Sequence of chain 1.A:
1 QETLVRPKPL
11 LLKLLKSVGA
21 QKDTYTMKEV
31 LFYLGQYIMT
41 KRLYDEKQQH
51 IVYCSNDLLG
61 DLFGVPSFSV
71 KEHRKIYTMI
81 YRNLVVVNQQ

Binding-site contacts:
Ligand atom CD1 contacts residue HIS73 of chain 1.A at 3.5 Å.
Ligand atom CG contacts residue GLN49 of chain 1.A at 3.8 Å.
Ligand atom CZ contacts residue HIS50 of chain 1.A at 3.8 Å.
Ligand atom CD2 contacts residue HIS50 of chain 1.A at 3.4 Å.
Ligand atom O contacts residue GLN49 of chain 1.A at 3.6 Å.
Ligand atom CD2 contacts residue GLN49 of chain 1.A at 3.3 Å.
Ligand atom CE1 contacts residue MET39 of chain 1.A at 3.6 Å (hydrophobic).
Ligand atom CG contacts residue HIS50 of chain 1.A at 3.7 Å.
Ligand atom CB contacts residue GLN49 of chain 1.A at 3.3 Å.
Ligand atom C contacts residue GLN49 of chain 1.A at 3.7 Å.
Ligand atom CA contacts residue TYR77 of chain 1.A at 3.6 Å (hydrophobic).
Ligand atom CZ2 contacts residue GLY35 of chain 1.A at 3.7 Å.
Ligand atom CE2 contacts residue HIS50 of chain 1.A at 3.4 Å.
Ligand atom CA contacts residue GLN49 of chain 1.A at 3.5 Å.
Ligand atom O contacts residue VAL70 of chain 1.A at 3.6 Å.
Ligand atom N contacts residue GLN49 of chain 1.A at 3.0 Å (h-bond).
Ligand atom O contacts residue LYS28 of chain 1.A at 3.3 Å.
Ligand atom CZ contacts residue ILE38 of chain 1.A at 3.5 Å (hydrophobic).
Ligand atom OH contacts residue HIS50 of chain 1.A at 3.6 Å.
Ligand atom CE3 contacts residue VAL70 of chain 1.A at 3.7 Å (hydrophobic).
Ligand atom CD1 contacts residue MET39 of chain 1.A at 3.5 Å (hydrophobic).
Ligand atom N contacts residue LEU31 of chain 1.A at 3.5 Å.
Ligand atom CB contacts residue PHE32 of chain 1.A at 3.8 Å (hydrophobic).
Ligand atom O contacts residue HIS73 of chain 1.A at 3.6 Å.
Ligand atom CE2 contacts residue GLY35 of chain 1.A at 3.5 Å.
Ligand atom CE1 contacts residue GLY35 of chain 1.A at 3.8 Å.
Ligand atom C contacts residue VAL70 of chain 1.A at 3.8 Å (hydrophobic).
Ligand atom CE2 contacts residue ILE38 of chain 1.A at 3.6 Å (hydrophobic).
Ligand atom N contacts residue LYS28 of chain 1.A at 3.2 Å (salt-bridge).
Ligand atom O contacts residue LEU31 of chain 1.A at 3.7 Å.
Ligand atom N contacts residue PHE32 of chain 1.A at 3.6 Å.
Ligand atom O contacts residue TYR77 of chain 1.A at 2.6 Å (h-bond).
Ligand atom NE1 contacts residue LEU31 of chain 1.A at 2.9 Å (h-bond).
Ligand atom CD1 contacts residue GLY35 of chain 1.A at 3.7 Å.
Ligand atom C contacts residue TYR77 of chain 1.A at 3.2 Å (hydrophobic).
Ligand atom NE1 contacts residue GLY35 of chain 1.A at 3.4 Å.
Ligand atom CE2 contacts residue VAL70 of chain 1.A at 3.6 Å (hydrophobic).
Ligand atom CE2 contacts residue LEU31 of chain 1.A at 3.8 Å (hydrophobic).
Ligand atom CA contacts residue GLN49 of chain 1.A at 3.7 Å.
Ligand atom N contacts residue TYR77 of chain 1.A at 3.6 Å.

This small molecule binds to this protein.
Small molecule (SMILES): CC(=O)N[C@H](C(=O)N[C@@H](CO)C(=O)N[C@@H](Cc1ccccc1)C(=O)N[C@@H](C)C(=O)N[C@@H](CCC(=O)O)C(=O)N[C@@H](Cc1ccc(O)cc1)C(=O)N[C@@H](CC1=c2ccccc2=NC1)C(=O)N[C@@H](C)C(=O)N[C@@H](CC(C)C)C(=O)N[C@@H](CC(C)C)C(=O)N[C@@H]1CCC[C@@H]1C(=O)N1CCC[C@H]1C(N)=O)[C@@H](C)O